The small molecule below binds the protein below.
Small molecule (SMILES): NCCc1c[nH]c2ccc(Cl)cc12

Sequence of chain 1.A:
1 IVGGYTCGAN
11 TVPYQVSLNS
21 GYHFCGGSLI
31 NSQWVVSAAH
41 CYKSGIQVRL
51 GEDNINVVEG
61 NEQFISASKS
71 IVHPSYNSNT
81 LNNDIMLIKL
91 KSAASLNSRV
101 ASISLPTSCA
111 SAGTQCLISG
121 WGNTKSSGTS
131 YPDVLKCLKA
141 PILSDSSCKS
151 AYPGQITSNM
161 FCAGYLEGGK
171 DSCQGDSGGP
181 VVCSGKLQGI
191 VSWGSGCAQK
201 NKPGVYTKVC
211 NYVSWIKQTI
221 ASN

Binding-site contacts:
Ligand atom CL contacts residue CYS197 of chain 1.A at 3.0 Å.
Ligand atom C3 contacts residue CYS173 of chain 1.A at 4.4 Å (hydrophobic).
Ligand atom C5 contacts residue CYS173 of chain 1.A at 4.2 Å (hydrophobic).
Ligand atom N2 contacts residue CYS173 of chain 1.A at 4.5 Å.
Ligand atom C6 contacts residue CYS197 of chain 1.A at 3.5 Å (hydrophobic).
Ligand atom C6 contacts residue GLY196 of chain 1.A at 4.3 Å.
Ligand atom CL contacts residue GLY196 of chain 1.A at 3.8 Å.
Ligand atom C7 contacts residue SER192 of chain 1.A at 4.4 Å.
Ligand atom C6 contacts residue GLN174 of chain 1.A at 3.8 Å.
Ligand atom C10 contacts residue TRP193 of chain 1.A at 4.4 Å (hydrophobic).
Ligand atom N2 contacts residue ASP171 of chain 1.A at 3.2 Å (salt-bridge).
Ligand atom N2 contacts residue GLY204 of chain 1.A at 3.7 Å.
Ligand atom C5 contacts residue GLN174 of chain 1.A at 3.9 Å.
Ligand atom C9 contacts residue GLY194 of chain 1.A at 3.5 Å.
Ligand atom C3 contacts residue GLN174 of chain 1.A at 3.9 Å.
Ligand atom N2 contacts residue SER172 of chain 1.A at 3.0 Å (h-bond).
Ligand atom C8 contacts residue SER177 of chain 1.A at 3.6 Å.
Ligand atom N1 contacts residue HIS40 of chain 1.A at 4.4 Å.
Ligand atom C4 contacts residue CYS173 of chain 1.A at 4.1 Å (hydrophobic).
Ligand atom C5 contacts residue CYS197 of chain 1.A at 3.4 Å (hydrophobic).
Ligand atom C10 contacts residue SER172 of chain 1.A at 3.1 Å.
Ligand atom C9 contacts residue TRP193 of chain 1.A at 3.3 Å (hydrophobic).
Ligand atom C3 contacts residue SER177 of chain 1.A at 4.3 Å.
Ligand atom N2 contacts residue TRP193 of chain 1.A at 3.9 Å.
Ligand atom C4 contacts residue GLN174 of chain 1.A at 4.0 Å.
Ligand atom C8 contacts residue TRP193 of chain 1.A at 3.9 Å (hydrophobic).
Ligand atom C1 contacts residue GLN174 of chain 1.A at 3.3 Å.
Ligand atom CL contacts residue CYS173 of chain 1.A at 4.3 Å.
Ligand atom C10 contacts residue CYS173 of chain 1.A at 3.9 Å (hydrophobic).
Ligand atom C7 contacts residue GLY194 of chain 1.A at 4.2 Å.
Ligand atom N1 contacts residue SER177 of chain 1.A at 3.2 Å (h-bond).
Ligand atom C5 contacts residue GLY196 of chain 1.A at 3.7 Å.
Ligand atom C8 contacts residue VAL191 of chain 1.A at 4.5 Å (hydrophobic).
Ligand atom C7 contacts residue TRP193 of chain 1.A at 4.0 Å (hydrophobic).
Ligand atom C10 contacts residue GLY196 of chain 1.A at 4.3 Å.
Ligand atom C2 contacts residue GLN174 of chain 1.A at 3.5 Å.
Ligand atom N1 contacts residue GLN174 of chain 1.A at 4.5 Å.
Ligand atom C10 contacts residue ASP171 of chain 1.A at 4.4 Å.
Ligand atom C8 contacts residue SER192 of chain 1.A at 3.5 Å.
Ligand atom N1 contacts residue SER192 of chain 1.A at 4.3 Å.